The small molecule below binds the protein below.
Small molecule (SMILES): O=C1NCC[C@H]1C[C@H](NC(=O)[C@@H]1CCCN1C(=O)COc1ccc(Cl)cc1Cl)[C@@H](O)C(=O)NCCc1ccccc1

Binding-site contacts:
Ligand atom O4 contacts residue HIS41 of chain 1.A at 2.9 Å.
Ligand atom O contacts residue GLU166 of chain 1.A at 2.8 Å (salt-bridge).
Ligand atom O2 contacts residue HIS172 of chain 1.A at 3.7 Å.
Ligand atom C1 contacts residue GLU166 of chain 1.A at 3.2 Å.
Ligand atom N3 contacts residue ASN142 of chain 1.A at 3.5 Å (h-bond).
Ligand atom N2 contacts residue PHE140 of chain 1.A at 3.1 Å (h-bond).
Ligand atom C9 contacts residue GLN189 of chain 1.A at 3.6 Å.
Ligand atom C23 contacts residue THR25 of chain 1.A at 3.3 Å.
Ligand atom C13 contacts residue CYS145 of chain 1.A at 2.9 Å (hydrophobic).
Ligand atom C contacts residue GLU166 of chain 1.A at 3.6 Å.
Ligand atom N1 contacts residue HIS164 of chain 1.A at 3.2 Å (h-bond).
Ligand atom O2 contacts residue HIS163 of chain 1.A at 2.6 Å (h-bond).
Ligand atom C19 contacts residue CYS145 of chain 1.A at 1.8 Å (hydrophobic).
Ligand atom O2 contacts residue PHE140 of chain 1.A at 3.4 Å.
Ligand atom O3 contacts residue GLY143 of chain 1.A at 3.0 Å (h-bond).
Ligand atom N2 contacts residue GLU166 of chain 1.A at 3.3 Å (salt-bridge).
Ligand atom O1 contacts residue GLU166 of chain 1.A at 3.0 Å (salt-bridge).
Ligand atom C18 contacts residue HIS163 of chain 1.A at 3.7 Å.
Ligand atom C9 contacts residue MET49 of chain 1.A at 2.9 Å (hydrophobic).
Ligand atom C10 contacts residue MET49 of chain 1.A at 3.1 Å (hydrophobic).
Ligand atom C20 contacts residue CYS145 of chain 1.A at 2.8 Å (hydrophobic).
Ligand atom C8 contacts residue GLN189 of chain 1.A at 3.5 Å.
Ligand atom C27 contacts residue THR25 of chain 1.A at 3.6 Å.
Ligand atom C28 contacts residue THR25 of chain 1.A at 2.9 Å.
Ligand atom C18 contacts residue GLU166 of chain 1.A at 3.7 Å.
Ligand atom C14 contacts residue CYS145 of chain 1.A at 3.2 Å (hydrophobic).
Ligand atom O4 contacts residue HIS164 of chain 1.A at 3.6 Å (h-bond).
Ligand atom O4 contacts residue CYS145 of chain 1.A at 2.4 Å (h-bond).
Ligand atom CL1 contacts residue GLU166 of chain 1.A at 3.6 Å.
Ligand atom C20 contacts residue GLY143 of chain 1.A at 3.8 Å.
Ligand atom C22 contacts residue THR26 of chain 1.A at 3.5 Å.
Ligand atom O3 contacts residue CYS145 of chain 1.A at 2.9 Å (h-bond).
Ligand atom O contacts residue MET165 of chain 1.A at 3.5 Å.
Ligand atom C11 contacts residue HIS164 of chain 1.A at 3.6 Å.
Ligand atom C27 contacts residue HIS41 of chain 1.A at 3.4 Å.
Ligand atom O3 contacts residue SER144 of chain 1.A at 3.2 Å (h-bond).
Ligand atom C28 contacts residue HIS41 of chain 1.A at 3.4 Å.
Ligand atom C11 contacts residue MET165 of chain 1.A at 3.6 Å (hydrophobic).
Ligand atom N1 contacts residue CYS145 of chain 1.A at 3.3 Å (h-bond).
Ligand atom C22 contacts residue THR25 of chain 1.A at 3.5 Å.

Sequence of chain 1.A:
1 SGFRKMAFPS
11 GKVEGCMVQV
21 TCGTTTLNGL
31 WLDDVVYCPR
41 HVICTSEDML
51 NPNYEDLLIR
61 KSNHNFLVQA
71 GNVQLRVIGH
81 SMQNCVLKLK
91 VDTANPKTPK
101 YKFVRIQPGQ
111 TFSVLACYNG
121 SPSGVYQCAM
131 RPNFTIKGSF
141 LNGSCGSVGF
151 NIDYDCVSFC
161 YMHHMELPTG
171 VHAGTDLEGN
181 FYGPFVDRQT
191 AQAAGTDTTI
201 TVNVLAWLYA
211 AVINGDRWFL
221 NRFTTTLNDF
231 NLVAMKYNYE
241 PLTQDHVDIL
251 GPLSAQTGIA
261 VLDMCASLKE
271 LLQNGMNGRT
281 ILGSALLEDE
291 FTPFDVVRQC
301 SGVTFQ

Sequence of chain 1.B:
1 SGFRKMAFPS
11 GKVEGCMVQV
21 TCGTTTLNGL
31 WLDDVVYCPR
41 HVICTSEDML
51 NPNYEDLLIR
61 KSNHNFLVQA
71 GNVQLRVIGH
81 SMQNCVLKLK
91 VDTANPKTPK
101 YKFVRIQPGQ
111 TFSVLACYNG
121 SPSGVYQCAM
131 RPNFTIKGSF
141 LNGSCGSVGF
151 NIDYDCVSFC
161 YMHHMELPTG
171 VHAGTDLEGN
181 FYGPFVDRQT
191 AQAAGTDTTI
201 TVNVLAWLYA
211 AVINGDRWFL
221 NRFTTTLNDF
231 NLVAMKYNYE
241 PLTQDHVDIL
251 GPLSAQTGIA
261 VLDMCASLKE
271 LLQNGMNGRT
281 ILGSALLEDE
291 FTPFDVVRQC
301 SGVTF